Sequence of chain 7.Z:
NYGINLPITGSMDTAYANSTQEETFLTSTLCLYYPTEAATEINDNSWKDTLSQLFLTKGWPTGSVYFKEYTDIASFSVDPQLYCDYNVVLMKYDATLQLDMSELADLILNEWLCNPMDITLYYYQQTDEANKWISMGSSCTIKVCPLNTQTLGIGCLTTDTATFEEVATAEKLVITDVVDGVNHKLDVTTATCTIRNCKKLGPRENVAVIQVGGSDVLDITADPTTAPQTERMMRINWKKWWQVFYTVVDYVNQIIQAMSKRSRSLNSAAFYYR

A protein and the small-molecule ligand that binds it are described below.
Small molecule (SMILES): CC(=O)N[C@H]1[C@H](O[C@H]2[C@H](O)[C@@H](NC(C)=O)CO[C@@H]2CO)O[C@H](CO)[C@@H](O)[C@@H]1O

Binding-site contacts:
Ligand atom C6 contacts residue ASN19 of chain 7.Z at 4.1 Å.
Ligand atom C2 contacts residue ASN19 of chain 7.Z at 3.4 Å.
Ligand atom O5 contacts residue ASN19 of chain 7.Z at 2.2 Å (h-bond).
Ligand atom O6 contacts residue ASN19 of chain 7.Z at 4.5 Å.
Ligand atom C1 contacts residue ASN19 of chain 7.Z at 1.9 Å.
Ligand atom C5 contacts residue ASN19 of chain 7.Z at 3.4 Å.
Ligand atom O7 contacts residue ASN19 of chain 7.Z at 4.5 Å.
Ligand atom N2 contacts residue ASN19 of chain 7.Z at 4.0 Å.
Ligand atom C3 contacts residue ASN19 of chain 7.Z at 4.4 Å.